This protein binds this small molecule.
Small molecule (SMILES): COC1=C(OC)C(=O)C(C)=CC1=O

Sequence of chain 1.F:
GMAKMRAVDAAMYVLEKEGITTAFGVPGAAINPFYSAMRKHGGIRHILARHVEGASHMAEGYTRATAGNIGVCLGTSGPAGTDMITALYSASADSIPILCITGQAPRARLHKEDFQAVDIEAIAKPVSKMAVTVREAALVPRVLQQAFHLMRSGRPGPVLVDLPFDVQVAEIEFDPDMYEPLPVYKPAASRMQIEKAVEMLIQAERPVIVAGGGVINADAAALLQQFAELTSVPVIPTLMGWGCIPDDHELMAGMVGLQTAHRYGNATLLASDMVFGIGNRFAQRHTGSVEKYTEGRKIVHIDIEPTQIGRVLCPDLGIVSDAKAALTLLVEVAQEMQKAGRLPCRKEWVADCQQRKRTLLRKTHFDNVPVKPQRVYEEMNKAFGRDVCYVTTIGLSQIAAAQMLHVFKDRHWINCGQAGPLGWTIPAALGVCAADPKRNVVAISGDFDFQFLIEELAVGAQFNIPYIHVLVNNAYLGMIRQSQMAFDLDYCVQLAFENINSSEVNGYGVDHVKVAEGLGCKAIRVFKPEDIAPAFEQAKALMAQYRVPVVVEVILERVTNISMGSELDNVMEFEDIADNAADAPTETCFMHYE

Binding-site contacts:
Ligand atom CM5 contacts residue ILE47 of chain 1.D at 4.0 Å (hydrophobic).
Ligand atom CM5 contacts residue CYS492 of chain 1.F at 2.9 Å (hydrophobic).
Ligand atom C6 contacts residue CYS492 of chain 1.F at 1.8 Å (hydrophobic).
Ligand atom C5 contacts residue LEU48 of chain 1.D at 4.4 Å (hydrophobic).
Ligand atom C3 contacts residue CYS492 of chain 1.F at 4.4 Å (hydrophobic).
Ligand atom C2 contacts residue CYS492 of chain 1.F at 4.0 Å (hydrophobic).
Ligand atom C5 contacts residue CYS492 of chain 1.F at 2.5 Å (hydrophobic).
Ligand atom O4 contacts residue LEU48 of chain 1.D at 4.0 Å.
Ligand atom C5 contacts residue HIS46 of chain 1.D at 3.9 Å.
Ligand atom O4 contacts residue GLN462 of chain 1.D at 3.7 Å.
Ligand atom O1 contacts residue CYS492 of chain 1.F at 3.3 Å (h-bond).
Ligand atom C5 contacts residue PHE463 of chain 1.D at 3.7 Å (hydrophobic).
Ligand atom C6 contacts residue HIS46 of chain 1.D at 3.6 Å.
Ligand atom CM3 contacts residue GLN494 of chain 1.F at 3.9 Å.
Ligand atom CM5 contacts residue PHE463 of chain 1.D at 3.7 Å (hydrophobic).
Ligand atom C1 contacts residue HIS46 of chain 1.D at 4.4 Å.
Ligand atom CM5 contacts residue HIS46 of chain 1.D at 3.0 Å.
Ligand atom O3 contacts residue GLN462 of chain 1.D at 4.1 Å.
Ligand atom C3 contacts residue PHE463 of chain 1.D at 4.3 Å (hydrophobic).
Ligand atom C1 contacts residue CYS492 of chain 1.F at 2.9 Å (hydrophobic).
Ligand atom O1 contacts residue TYR491 of chain 1.F at 3.8 Å.
Ligand atom C4 contacts residue PHE463 of chain 1.D at 3.5 Å (hydrophobic).
Ligand atom O4 contacts residue CYS492 of chain 1.F at 4.4 Å.
Ligand atom O4 contacts residue GLN494 of chain 1.F at 3.8 Å.
Ligand atom CM3 contacts residue GLN462 of chain 1.D at 3.8 Å.
Ligand atom C4 contacts residue CYS492 of chain 1.F at 3.8 Å (hydrophobic).
Ligand atom O4 contacts residue PHE463 of chain 1.D at 3.2 Å.
Ligand atom CM5 contacts residue LEU48 of chain 1.D at 3.2 Å (hydrophobic).

Sequence of chain 1.D:
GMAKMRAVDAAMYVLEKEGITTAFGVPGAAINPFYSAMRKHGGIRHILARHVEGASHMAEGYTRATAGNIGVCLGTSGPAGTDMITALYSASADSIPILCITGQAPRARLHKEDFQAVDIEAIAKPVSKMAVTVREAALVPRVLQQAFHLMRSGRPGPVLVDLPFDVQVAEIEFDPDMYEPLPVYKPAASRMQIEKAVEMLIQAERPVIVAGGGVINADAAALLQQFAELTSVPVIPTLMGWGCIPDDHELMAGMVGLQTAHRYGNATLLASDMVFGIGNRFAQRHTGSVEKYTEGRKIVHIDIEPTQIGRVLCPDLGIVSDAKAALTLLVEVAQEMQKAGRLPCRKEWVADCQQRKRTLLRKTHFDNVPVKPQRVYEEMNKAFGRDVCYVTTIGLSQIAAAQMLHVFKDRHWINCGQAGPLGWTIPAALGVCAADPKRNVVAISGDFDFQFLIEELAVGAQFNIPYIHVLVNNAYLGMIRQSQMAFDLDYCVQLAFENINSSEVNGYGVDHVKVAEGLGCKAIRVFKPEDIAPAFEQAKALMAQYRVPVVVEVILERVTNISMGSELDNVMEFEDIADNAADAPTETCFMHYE